A protein and the small-molecule ligand that binds it are described below.
Small molecule (SMILES): CC(=O)N[C@H]1[C@@H](O[C@H]2[C@H](O)[C@@H](NC(C)=O)CO[C@@H]2CO)O[C@H](CO)[C@@H](O)[C@@H]1O

Sequence of chain 1.B:
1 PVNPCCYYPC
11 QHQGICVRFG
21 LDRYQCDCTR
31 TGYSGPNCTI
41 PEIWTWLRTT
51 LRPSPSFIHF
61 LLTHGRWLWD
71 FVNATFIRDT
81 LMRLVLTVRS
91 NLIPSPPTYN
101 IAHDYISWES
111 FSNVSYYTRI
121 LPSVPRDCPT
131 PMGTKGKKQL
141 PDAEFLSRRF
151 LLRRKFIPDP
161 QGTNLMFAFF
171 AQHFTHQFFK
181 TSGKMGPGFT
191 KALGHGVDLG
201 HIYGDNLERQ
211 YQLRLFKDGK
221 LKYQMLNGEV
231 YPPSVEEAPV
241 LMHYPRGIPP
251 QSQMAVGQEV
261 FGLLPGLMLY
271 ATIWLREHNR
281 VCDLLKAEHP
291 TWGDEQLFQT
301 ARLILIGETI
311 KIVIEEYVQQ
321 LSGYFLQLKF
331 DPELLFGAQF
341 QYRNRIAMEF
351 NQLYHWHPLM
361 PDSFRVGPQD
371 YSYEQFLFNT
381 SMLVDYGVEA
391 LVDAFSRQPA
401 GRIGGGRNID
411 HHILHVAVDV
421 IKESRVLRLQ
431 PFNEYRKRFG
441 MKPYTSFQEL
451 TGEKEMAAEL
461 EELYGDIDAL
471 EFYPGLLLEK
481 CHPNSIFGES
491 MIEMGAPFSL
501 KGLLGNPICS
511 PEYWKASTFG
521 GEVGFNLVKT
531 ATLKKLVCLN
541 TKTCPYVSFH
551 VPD

Binding-site contacts:
Ligand atom O7 contacts residue ASN37 of chain 1.B at 2.8 Å (h-bond).
Ligand atom O5 contacts residue ASN37 of chain 1.B at 3.5 Å (h-bond).
Ligand atom C7 contacts residue TYR7 of chain 1.B at 4.2 Å (hydrophobic).
Ligand atom C1 contacts residue TYR24 of chain 1.B at 3.5 Å (hydrophobic).
Ligand atom C1 contacts residue ASN37 of chain 1.B at 2.6 Å.
Ligand atom C8 contacts residue PRO36 of chain 1.B at 4.3 Å (hydrophobic).
Ligand atom C6 contacts residue TYR7 of chain 1.B at 4.3 Å (hydrophobic).
Ligand atom C8 contacts residue ASN37 of chain 1.B at 3.9 Å.
Ligand atom O7 contacts residue TYR7 of chain 1.B at 3.9 Å.
Ligand atom C3 contacts residue ASN37 of chain 1.B at 4.5 Å.
Ligand atom C7 contacts residue ASN37 of chain 1.B at 3.0 Å.
Ligand atom C8 contacts residue TYR7 of chain 1.B at 3.3 Å (hydrophobic).
Ligand atom C5 contacts residue TYR24 of chain 1.B at 4.2 Å (hydrophobic).
Ligand atom O5 contacts residue PRO9 of chain 1.B at 4.1 Å.
Ligand atom O5 contacts residue TYR24 of chain 1.B at 3.8 Å.
Ligand atom N2 contacts residue ASN37 of chain 1.B at 3.0 Å (h-bond).
Ligand atom C2 contacts residue ASN37 of chain 1.B at 3.0 Å.